Sequence of chain 2.G:
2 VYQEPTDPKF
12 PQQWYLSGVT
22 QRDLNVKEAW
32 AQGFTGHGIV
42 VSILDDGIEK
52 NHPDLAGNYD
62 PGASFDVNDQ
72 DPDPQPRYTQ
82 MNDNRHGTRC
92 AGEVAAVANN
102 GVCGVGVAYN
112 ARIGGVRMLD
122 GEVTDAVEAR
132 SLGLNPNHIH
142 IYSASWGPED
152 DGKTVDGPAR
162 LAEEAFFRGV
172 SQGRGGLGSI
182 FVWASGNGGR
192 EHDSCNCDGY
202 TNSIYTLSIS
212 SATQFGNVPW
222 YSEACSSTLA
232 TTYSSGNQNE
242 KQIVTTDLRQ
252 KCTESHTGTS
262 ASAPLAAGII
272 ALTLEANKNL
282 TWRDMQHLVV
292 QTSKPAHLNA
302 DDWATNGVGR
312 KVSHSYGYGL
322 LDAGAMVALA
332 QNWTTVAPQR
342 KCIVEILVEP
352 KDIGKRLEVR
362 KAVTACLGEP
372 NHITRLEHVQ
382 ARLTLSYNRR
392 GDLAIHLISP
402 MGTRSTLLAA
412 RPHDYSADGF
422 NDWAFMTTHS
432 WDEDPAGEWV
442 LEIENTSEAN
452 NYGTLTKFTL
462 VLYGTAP

Binding-site contacts:
Ligand atom C1 contacts residue HIS87 of chain 2.G at 1.5 Å.
Ligand atom NH1 contacts residue PRO149 of chain 2.G at 3.4 Å (h-bond).
Ligand atom NE contacts residue ASP151 of chain 2.G at 3.1 Å (salt-bridge).
Ligand atom NZ contacts residue ASP47 of chain 2.G at 2.8 Å (salt-bridge).
Ligand atom CB contacts residue ASN188 of chain 2.G at 3.3 Å.
Ligand atom NH1 contacts residue GLY158 of chain 2.G at 3.4 Å (h-bond).
Ligand atom N contacts residue GLY148 of chain 2.G at 2.8 Å (h-bond).
Ligand atom CB contacts residue SER261 of chain 2.G at 2.9 Å.
Ligand atom CZ contacts residue ASP199 of chain 2.G at 3.2 Å.
Ligand atom O contacts residue TRP147 of chain 2.G at 3.2 Å.
Ligand atom N contacts residue SO41 of chain 2.ED at 2.7 Å (h-bond).
Ligand atom NH2 contacts residue ASP157 of chain 2.G at 2.4 Å (salt-bridge).
Ligand atom NH1 contacts residue ASP199 of chain 2.G at 2.6 Å (salt-bridge).
Ligand atom C contacts residue SER261 of chain 2.G at 1.4 Å.
Ligand atom CA contacts residue ASN188 of chain 2.G at 3.3 Å.
Ligand atom CA contacts residue SER261 of chain 2.G at 2.5 Å.
Ligand atom CA contacts residue SO41 of chain 2.ED at 3.4 Å.
Ligand atom C1 contacts residue SO41 of chain 2.KC at 3.2 Å.
Ligand atom NH1 contacts residue ASP151 of chain 2.G at 3.2 Å (salt-bridge).
Ligand atom NH1 contacts residue TYR201 of chain 2.G at 3.0 Å (h-bond).
Ligand atom NE contacts residue GLU129 of chain 2.G at 2.9 Å (salt-bridge).
Ligand atom CE contacts residue ASP47 of chain 2.G at 3.1 Å.
Ligand atom NE contacts residue TYR201 of chain 2.G at 3.3 Å (h-bond).
Ligand atom N contacts residue SER261 of chain 2.G at 3.1 Å (h-bond).
Ligand atom NH2 contacts residue ASP199 of chain 2.G at 3.0 Å (salt-bridge).
Ligand atom O contacts residue SER261 of chain 2.G at 2.3 Å (h-bond).
Ligand atom CG contacts residue SO41 of chain 2.ED at 3.1 Å.
Ligand atom N contacts residue SER146 of chain 2.G at 2.8 Å (h-bond).
Ligand atom O contacts residue ASN188 of chain 2.G at 2.8 Å (h-bond).
Ligand atom NZ contacts residue ASN85 of chain 2.G at 3.1 Å (h-bond).
Ligand atom C contacts residue HIS87 of chain 2.G at 2.7 Å.
Ligand atom NH1 contacts residue ASP157 of chain 2.G at 2.7 Å (salt-bridge).
Ligand atom O contacts residue GLY148 of chain 2.G at 3.2 Å (h-bond).
Ligand atom N contacts residue HIS87 of chain 2.G at 3.2 Å (h-bond).
Ligand atom NZ contacts residue ASP84 of chain 2.G at 2.8 Å (salt-bridge).
Ligand atom CZ contacts residue ASP157 of chain 2.G at 3.0 Å.
Ligand atom CA contacts residue GLY148 of chain 2.G at 3.4 Å.
Ligand atom NH2 contacts residue ALA185 of chain 2.G at 2.8 Å (h-bond).
Ligand atom NH1 contacts residue GLY148 of chain 2.G at 3.5 Å.
Ligand atom C1 contacts residue SER261 of chain 2.G at 2.3 Å.

The protein below binds the small molecule below.
Small molecule (SMILES): CCCCCCCCCC(=O)N[C@@H](CCCN=C(N)N)C(=O)N[C@H](C(=O)N[C@@H](CCCCN)C(=O)N[C@@H](CCCN=C(N)N)[C@@H](C)O)C(C)C